The small molecule below binds the protein below.
Small molecule (SMILES): CC(=O)N[C@H]1[C@H](O[C@H]2[C@H](O)[C@@H](NC(C)=O)CO[C@@H]2CO)O[C@H](CO)[C@@H](O)[C@@H]1O

Sequence of chain 1.A:
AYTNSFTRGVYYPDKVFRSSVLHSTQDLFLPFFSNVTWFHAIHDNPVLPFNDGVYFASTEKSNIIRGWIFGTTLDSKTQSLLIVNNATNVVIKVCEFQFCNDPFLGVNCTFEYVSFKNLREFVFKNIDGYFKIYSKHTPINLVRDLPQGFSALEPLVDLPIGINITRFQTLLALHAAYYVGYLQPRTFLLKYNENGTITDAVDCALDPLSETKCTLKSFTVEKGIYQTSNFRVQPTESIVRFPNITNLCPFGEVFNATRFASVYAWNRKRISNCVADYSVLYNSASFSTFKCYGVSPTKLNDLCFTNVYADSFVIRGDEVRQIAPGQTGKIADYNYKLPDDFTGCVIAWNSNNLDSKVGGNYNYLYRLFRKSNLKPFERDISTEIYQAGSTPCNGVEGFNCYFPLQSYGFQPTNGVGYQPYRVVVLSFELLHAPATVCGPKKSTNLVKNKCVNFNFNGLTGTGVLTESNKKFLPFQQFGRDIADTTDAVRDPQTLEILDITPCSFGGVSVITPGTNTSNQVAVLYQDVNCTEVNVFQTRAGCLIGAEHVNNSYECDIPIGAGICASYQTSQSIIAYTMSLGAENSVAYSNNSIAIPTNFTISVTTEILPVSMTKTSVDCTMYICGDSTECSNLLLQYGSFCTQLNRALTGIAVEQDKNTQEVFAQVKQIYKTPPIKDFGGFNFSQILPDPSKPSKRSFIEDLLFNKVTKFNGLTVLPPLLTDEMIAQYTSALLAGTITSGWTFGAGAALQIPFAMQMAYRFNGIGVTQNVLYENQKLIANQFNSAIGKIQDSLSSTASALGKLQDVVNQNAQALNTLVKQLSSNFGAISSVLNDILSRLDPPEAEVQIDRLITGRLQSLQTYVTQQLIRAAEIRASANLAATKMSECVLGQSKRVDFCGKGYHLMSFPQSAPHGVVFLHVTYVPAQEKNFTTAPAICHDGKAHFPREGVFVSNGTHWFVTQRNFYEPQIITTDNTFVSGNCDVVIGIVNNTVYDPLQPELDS

Binding-site contacts:
Ligand atom C2 contacts residue SER803 of chain 1.A at 4.3 Å.
Ligand atom O7 contacts residue ASN801 of chain 1.A at 3.6 Å.
Ligand atom C3 contacts residue ASN801 of chain 1.A at 3.8 Å.
Ligand atom C3 contacts residue SER803 of chain 1.A at 4.4 Å.
Ligand atom C8 contacts residue GLN804 of chain 1.A at 4.2 Å.
Ligand atom C4 contacts residue ASN801 of chain 1.A at 4.2 Å.
Ligand atom N2 contacts residue ASN801 of chain 1.A at 2.9 Å (h-bond).
Ligand atom C5 contacts residue GLN804 of chain 1.A at 4.1 Å.
Ligand atom C1 contacts residue ASN801 of chain 1.A at 1.4 Å.
Ligand atom O5 contacts residue ASN801 of chain 1.A at 2.3 Å (h-bond).
Ligand atom C7 contacts residue ASN801 of chain 1.A at 3.5 Å.
Ligand atom O5 contacts residue SER803 of chain 1.A at 3.6 Å.
Ligand atom C5 contacts residue SER803 of chain 1.A at 3.6 Å.
Ligand atom C5 contacts residue ASN801 of chain 1.A at 3.6 Å.
Ligand atom C1 contacts residue SER803 of chain 1.A at 3.3 Å.
Ligand atom C2 contacts residue ASN801 of chain 1.A at 2.5 Å.
Ligand atom O6 contacts residue GLN804 of chain 1.A at 3.8 Å.
Ligand atom C6 contacts residue GLN804 of chain 1.A at 4.0 Å.